This protein binds this small molecule.
Small molecule (SMILES): CC(=O)N[C@@H](CS)C(=O)N[C@@H](CC1=c2ccccc2=NC1)C(=O)N[C@@H](CCC(=O)O)C(=O)N[C@@H](C)C(=O)N[C@@H](CC1=c2ccccc2=NC1)C(=O)N[C@@H](CC(C)C)C(=O)N[C@@H](CC(C)C)C(=O)N[C@@H](CS)C(=O)N[C@@H](CCC(=O)O)C(=O)N[C@H](C=O)[C@@H](C)O

Sequence of chain 1.D:
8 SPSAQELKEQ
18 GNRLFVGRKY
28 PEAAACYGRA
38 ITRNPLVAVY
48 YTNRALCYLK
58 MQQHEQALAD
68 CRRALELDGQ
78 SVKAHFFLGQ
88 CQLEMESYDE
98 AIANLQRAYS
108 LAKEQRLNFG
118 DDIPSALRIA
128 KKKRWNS

Binding-site contacts:
Ligand atom CB contacts residue WHL1 of chain 1.F at 2.9 Å.
Ligand atom CD1 contacts residue LEU53 of chain 1.D at 3.7 Å (hydrophobic).
Ligand atom CB contacts residue WHL1 of chain 1.F at 3.6 Å.
Ligand atom CD2 contacts residue WHL1 of chain 1.F at 3.4 Å.
Ligand atom OE2 contacts residue LYS15 of chain 1.D at 2.7 Å (salt-bridge).
Ligand atom NE1 contacts residue PHE83 of chain 1.D at 3.3 Å.
Ligand atom O contacts residue LYS80 of chain 1.D at 3.2 Å (salt-bridge).
Ligand atom OG1 contacts residue WHL1 of chain 1.F at 3.1 Å.
Ligand atom CZ2 contacts residue PHE83 of chain 1.D at 3.4 Å (hydrophobic).
Ligand atom CE2 contacts residue PHE83 of chain 1.D at 3.5 Å (hydrophobic).
Ligand atom CE2 contacts residue LYS57 of chain 1.D at 3.8 Å.
Ligand atom O contacts residue LYS80 of chain 1.D at 2.8 Å (salt-bridge).
Ligand atom CD contacts residue VAL23 of chain 1.D at 3.7 Å (hydrophobic).
Ligand atom CD2 contacts residue PHE84 of chain 1.D at 3.9 Å (hydrophobic).
Ligand atom CE3 contacts residue WHL1 of chain 1.F at 3.6 Å.
Ligand atom CD1 contacts residue WHL1 of chain 1.F at 3.8 Å.
Ligand atom CE2 contacts residue WHL1 of chain 1.F at 3.5 Å.
Ligand atom CZ3 contacts residue WHL1 of chain 1.F at 3.9 Å.
Ligand atom NE1 contacts residue ASP119 of chain 1.D at 3.7 Å.
Ligand atom OE1 contacts residue VAL23 of chain 1.D at 3.4 Å.
Ligand atom CZ2 contacts residue WHL1 of chain 1.F at 3.8 Å.
Ligand atom SG contacts residue WHL1 of chain 1.F at 1.9 Å.
Ligand atom CG contacts residue PHE84 of chain 1.D at 3.9 Å (hydrophobic).
Ligand atom CG contacts residue VAL23 of chain 1.D at 3.7 Å (hydrophobic).
Ligand atom O contacts residue LYS80 of chain 1.D at 2.9 Å (salt-bridge).
Ligand atom CD1 contacts residue ASN50 of chain 1.D at 3.8 Å.
Ligand atom C contacts residue LYS80 of chain 1.D at 3.7 Å.
Ligand atom CH2 contacts residue LEU56 of chain 1.D at 3.8 Å (hydrophobic).
Ligand atom CD2 contacts residue ASN19 of chain 1.D at 3.5 Å.
Ligand atom CA contacts residue WHL1 of chain 1.F at 3.7 Å.
Ligand atom NE1 contacts residue WHL1 of chain 1.F at 3.6 Å.
Ligand atom O contacts residue VAL46 of chain 1.D at 3.7 Å.
Ligand atom CZ3 contacts residue LYS80 of chain 1.D at 3.7 Å.
Ligand atom CB contacts residue PHE84 of chain 1.D at 3.5 Å (hydrophobic).
Ligand atom O contacts residue ASN50 of chain 1.D at 3.4 Å (h-bond).
Ligand atom CH3 contacts residue ASP119 of chain 1.D at 3.4 Å.
Ligand atom N contacts residue ASP119 of chain 1.D at 3.7 Å.
Ligand atom CD contacts residue LYS15 of chain 1.D at 3.8 Å.
Ligand atom CG contacts residue WHL1 of chain 1.F at 3.9 Å.
Ligand atom CD1 contacts residue TYR34 of chain 1.D at 3.6 Å (hydrophobic).